Sequence of chain 1.B:
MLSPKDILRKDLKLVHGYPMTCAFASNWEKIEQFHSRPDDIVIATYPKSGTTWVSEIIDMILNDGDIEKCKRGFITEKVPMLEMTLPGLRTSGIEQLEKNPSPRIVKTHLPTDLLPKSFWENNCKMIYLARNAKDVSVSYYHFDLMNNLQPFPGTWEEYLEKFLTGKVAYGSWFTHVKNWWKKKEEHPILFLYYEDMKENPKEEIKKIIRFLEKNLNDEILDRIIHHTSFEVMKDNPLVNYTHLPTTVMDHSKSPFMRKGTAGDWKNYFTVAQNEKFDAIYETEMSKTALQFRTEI

The protein below binds the small molecule below.
Small molecule (SMILES): Nc1ncnc2c1ncn2[C@@H]1O[C@H](COP(=O)(O)O)[C@@H](OP(=O)(O)O)[C@H]1O

Binding-site contacts:
Ligand atom O3P contacts residue SER141 of chain 1.B at 3.6 Å.
Ligand atom N6 contacts residue THR230 of chain 1.B at 2.8 Å (h-bond).
Ligand atom N6 contacts residue SER231 of chain 1.B at 3.6 Å.
Ligand atom O4P contacts residue THR53 of chain 1.B at 2.4 Å (h-bond).
Ligand atom N7 contacts residue MET259 of chain 1.B at 3.6 Å (h-bond).
Ligand atom N3 contacts residue TYR196 of chain 1.B at 2.7 Å (h-bond).
Ligand atom O5' contacts residue LYS50 of chain 1.B at 3.5 Å.
Ligand atom N3 contacts residue GLY262 of chain 1.B at 3.5 Å.
Ligand atom O5P contacts residue THR53 of chain 1.B at 3.3 Å (h-bond).
Ligand atom N1 contacts residue PHE232 of chain 1.B at 3.5 Å.
Ligand atom P1 contacts residue SER141 of chain 1.B at 3.5 Å.
Ligand atom P2 contacts residue THR53 of chain 1.B at 3.5 Å.
Ligand atom O4P contacts residue GLY52 of chain 1.B at 3.2 Å (h-bond).
Ligand atom O1P contacts residue GLY262 of chain 1.B at 2.7 Å (h-bond).
Ligand atom N1 contacts residue TRP55 of chain 1.B at 3.4 Å.
Ligand atom C8 contacts residue MET259 of chain 1.B at 3.4 Å (hydrophobic).
Ligand atom O3P contacts residue ARG260 of chain 1.B at 3.0 Å (salt-bridge).
Ligand atom C2 contacts residue TRP55 of chain 1.B at 3.6 Å (hydrophobic).
Ligand atom O3P contacts residue ARG133 of chain 1.B at 2.9 Å (salt-bridge).
Ligand atom O2P contacts residue ARG260 of chain 1.B at 2.8 Å (salt-bridge).
Ligand atom O2' contacts residue ARG260 of chain 1.B at 3.3 Å (salt-bridge).
Ligand atom O3' contacts residue SER141 of chain 1.B at 3.4 Å (h-bond).
Ligand atom C6 contacts residue TRP55 of chain 1.B at 3.5 Å (hydrophobic).
Ligand atom N6 contacts residue TRP55 of chain 1.B at 3.1 Å.
Ligand atom C2 contacts residue TYR196 of chain 1.B at 3.2 Å (hydrophobic).
Ligand atom O1P contacts residue ARG260 of chain 1.B at 3.4 Å.
Ligand atom N6 contacts residue MET235 of chain 1.B at 3.5 Å (h-bond).
Ligand atom O5' contacts residue GLY52 of chain 1.B at 3.4 Å (h-bond).
Ligand atom O1P contacts residue LYS261 of chain 1.B at 2.7 Å (salt-bridge).
Ligand atom O4P contacts residue SER51 of chain 1.B at 3.4 Å (h-bond).
Ligand atom O2' contacts residue PHE232 of chain 1.B at 3.4 Å.
Ligand atom O5P contacts residue THR54 of chain 1.B at 2.6 Å (h-bond).
Ligand atom O6P contacts residue LYS50 of chain 1.B at 2.8 Å (salt-bridge).
Ligand atom O2P contacts residue SER141 of chain 1.B at 2.8 Å (h-bond).
Ligand atom O6P contacts residue PHE258 of chain 1.B at 3.5 Å.
Ligand atom O3' contacts residue ARG133 of chain 1.B at 3.3 Å (salt-bridge).
Ligand atom N6 contacts residue PHE232 of chain 1.B at 3.4 Å (h-bond).
Ligand atom P1 contacts residue ARG260 of chain 1.B at 3.6 Å.
Ligand atom O4P contacts residue LYS50 of chain 1.B at 3.4 Å (salt-bridge).
Ligand atom C5' contacts residue LYS50 of chain 1.B at 3.6 Å.